This small molecule binds to this protein.
Small molecule (SMILES): CC(=O)N[C@@H]1[C@@H](O)[C@H](O)[C@@H](CO)O[C@H]1O

Binding-site contacts:
Ligand atom C6 contacts residue GLY345 of chain 1.D at 3.9 Å.
Ligand atom C8 contacts residue GLN381 of chain 1.D at 3.5 Å.
Ligand atom O6 contacts residue ASP347 of chain 1.D at 3.0 Å (salt-bridge).
Ligand atom C3 contacts residue ASN380 of chain 1.D at 3.8 Å.
Ligand atom O7 contacts residue ASN380 of chain 1.D at 3.6 Å.
Ligand atom C4 contacts residue ASP347 of chain 1.D at 4.2 Å.
Ligand atom C2 contacts residue ASN380 of chain 1.D at 2.5 Å.
Ligand atom C7 contacts residue ASN380 of chain 1.D at 3.4 Å.
Ligand atom O4 contacts residue ASP347 of chain 1.D at 3.6 Å (salt-bridge).
Ligand atom N2 contacts residue ASN380 of chain 1.D at 3.1 Å (h-bond).
Ligand atom C8 contacts residue ASN380 of chain 1.D at 4.1 Å.
Ligand atom C1 contacts residue ASN380 of chain 1.D at 1.4 Å.
Ligand atom O6 contacts residue LYS346 of chain 1.D at 3.8 Å.
Ligand atom C5 contacts residue ASN380 of chain 1.D at 3.7 Å.
Ligand atom O6 contacts residue ASN380 of chain 1.D at 4.0 Å.
Ligand atom O6 contacts residue GLY345 of chain 1.D at 3.9 Å.
Ligand atom O5 contacts residue ASN380 of chain 1.D at 2.4 Å (h-bond).
Ligand atom C6 contacts residue ASP347 of chain 1.D at 3.7 Å.
Ligand atom O3 contacts residue HIS358 of chain 1.D at 4.4 Å.
Ligand atom C4 contacts residue ASN380 of chain 1.D at 4.0 Å.

Sequence of chain 1.D:
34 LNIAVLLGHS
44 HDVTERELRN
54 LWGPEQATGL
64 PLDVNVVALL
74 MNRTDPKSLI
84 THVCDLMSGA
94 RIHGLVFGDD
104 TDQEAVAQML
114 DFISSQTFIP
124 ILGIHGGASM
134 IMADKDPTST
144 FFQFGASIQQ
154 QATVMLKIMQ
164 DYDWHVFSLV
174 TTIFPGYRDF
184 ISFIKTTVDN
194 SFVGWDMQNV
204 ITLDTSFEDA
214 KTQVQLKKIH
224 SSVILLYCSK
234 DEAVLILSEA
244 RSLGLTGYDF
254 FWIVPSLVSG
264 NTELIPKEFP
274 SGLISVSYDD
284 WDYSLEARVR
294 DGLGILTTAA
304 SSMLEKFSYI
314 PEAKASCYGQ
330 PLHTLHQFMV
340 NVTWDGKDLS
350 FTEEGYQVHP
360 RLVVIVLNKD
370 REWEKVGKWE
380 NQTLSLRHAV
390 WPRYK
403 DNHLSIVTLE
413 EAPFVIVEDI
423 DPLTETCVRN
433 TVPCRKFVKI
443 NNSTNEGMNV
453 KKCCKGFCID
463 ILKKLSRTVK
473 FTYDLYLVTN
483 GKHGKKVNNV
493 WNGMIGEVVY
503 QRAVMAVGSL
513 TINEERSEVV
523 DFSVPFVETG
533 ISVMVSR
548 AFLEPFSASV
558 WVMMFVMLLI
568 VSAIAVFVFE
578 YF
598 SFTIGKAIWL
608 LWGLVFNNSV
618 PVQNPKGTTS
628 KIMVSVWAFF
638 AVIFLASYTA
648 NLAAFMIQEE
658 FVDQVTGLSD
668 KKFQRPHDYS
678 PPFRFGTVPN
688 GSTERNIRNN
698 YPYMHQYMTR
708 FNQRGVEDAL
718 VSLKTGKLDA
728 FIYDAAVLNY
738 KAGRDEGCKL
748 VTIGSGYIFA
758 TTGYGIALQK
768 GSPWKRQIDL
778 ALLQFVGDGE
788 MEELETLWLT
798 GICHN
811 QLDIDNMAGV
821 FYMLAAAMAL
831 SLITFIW